Binding-site contacts:
Ligand atom C contacts residue GLN577 of chain 1.A at 3.3 Å.
Ligand atom CBF contacts residue ASP581 of chain 1.A at 4.0 Å.
Ligand atom CAA contacts residue THR608 of chain 1.C at 4.1 Å.
Ligand atom OAG contacts residue THR608 of chain 1.C at 3.0 Å (h-bond).
Ligand atom CBE contacts residue ASP581 of chain 1.B at 3.6 Å.
Ligand atom CAW contacts residue GLY579 of chain 1.A at 3.9 Å.
Ligand atom C contacts residue GLN577 of chain 1.D at 3.9 Å.
Ligand atom CA contacts residue GLN577 of chain 1.B at 3.8 Å.
Ligand atom CAX contacts residue GLY579 of chain 1.C at 3.8 Å.
Ligand atom CAU contacts residue GLN577 of chain 1.D at 3.7 Å.
Ligand atom NAT contacts residue GLN577 of chain 1.B at 3.9 Å.
Ligand atom O contacts residue GLN577 of chain 1.D at 3.4 Å (h-bond).
Ligand atom NAT contacts residue GLN577 of chain 1.C at 3.8 Å.
Ligand atom CBG contacts residue ASP581 of chain 1.D at 3.6 Å.
Ligand atom CB contacts residue GLN577 of chain 1.D at 3.7 Å.
Ligand atom CA contacts residue GLN577 of chain 1.C at 4.1 Å.
Ligand atom OAH contacts residue THR608 of chain 1.A at 3.9 Å.
Ligand atom O contacts residue GLN577 of chain 1.A at 2.2 Å.
Ligand atom OD1 contacts residue GLN577 of chain 1.D at 2.5 Å (h-bond).
Ligand atom CAU contacts residue GLN577 of chain 1.B at 3.6 Å.
Ligand atom NAT contacts residue GLN577 of chain 1.A at 4.0 Å.
Ligand atom CB contacts residue GLN577 of chain 1.C at 3.3 Å.
Ligand atom NAT contacts residue GLN577 of chain 1.D at 3.8 Å.
Ligand atom CAV contacts residue GLN577 of chain 1.B at 3.7 Å.
Ligand atom CAU contacts residue GLN577 of chain 1.A at 3.6 Å.
Ligand atom CAF contacts residue THR608 of chain 1.C at 3.9 Å.
Ligand atom CAY contacts residue GLY579 of chain 1.A at 3.4 Å.
Ligand atom NBH contacts residue ASP581 of chain 1.B at 3.6 Å (salt-bridge).
Ligand atom CAW contacts residue GLN577 of chain 1.B at 4.0 Å.
Ligand atom CG contacts residue GLN577 of chain 1.D at 3.4 Å.
Ligand atom CBE contacts residue ASP581 of chain 1.D at 3.5 Å.
Ligand atom CBG contacts residue ASP581 of chain 1.B at 3.0 Å.
Ligand atom OD1 contacts residue ILE604 of chain 1.D at 3.9 Å.
Ligand atom CBF contacts residue ASP581 of chain 1.D at 3.7 Å.
Ligand atom CAV contacts residue GLN577 of chain 1.D at 3.6 Å.
Ligand atom NBH contacts residue ASP581 of chain 1.D at 4.2 Å.
Ligand atom NBD contacts residue ASP581 of chain 1.B at 3.8 Å.
Ligand atom CBF contacts residue ASP581 of chain 1.B at 2.8 Å.
Ligand atom N contacts residue GLN577 of chain 1.D at 4.0 Å.
Ligand atom NAZ contacts residue GLY579 of chain 1.C at 3.9 Å.

Sequence of chain 1.D:
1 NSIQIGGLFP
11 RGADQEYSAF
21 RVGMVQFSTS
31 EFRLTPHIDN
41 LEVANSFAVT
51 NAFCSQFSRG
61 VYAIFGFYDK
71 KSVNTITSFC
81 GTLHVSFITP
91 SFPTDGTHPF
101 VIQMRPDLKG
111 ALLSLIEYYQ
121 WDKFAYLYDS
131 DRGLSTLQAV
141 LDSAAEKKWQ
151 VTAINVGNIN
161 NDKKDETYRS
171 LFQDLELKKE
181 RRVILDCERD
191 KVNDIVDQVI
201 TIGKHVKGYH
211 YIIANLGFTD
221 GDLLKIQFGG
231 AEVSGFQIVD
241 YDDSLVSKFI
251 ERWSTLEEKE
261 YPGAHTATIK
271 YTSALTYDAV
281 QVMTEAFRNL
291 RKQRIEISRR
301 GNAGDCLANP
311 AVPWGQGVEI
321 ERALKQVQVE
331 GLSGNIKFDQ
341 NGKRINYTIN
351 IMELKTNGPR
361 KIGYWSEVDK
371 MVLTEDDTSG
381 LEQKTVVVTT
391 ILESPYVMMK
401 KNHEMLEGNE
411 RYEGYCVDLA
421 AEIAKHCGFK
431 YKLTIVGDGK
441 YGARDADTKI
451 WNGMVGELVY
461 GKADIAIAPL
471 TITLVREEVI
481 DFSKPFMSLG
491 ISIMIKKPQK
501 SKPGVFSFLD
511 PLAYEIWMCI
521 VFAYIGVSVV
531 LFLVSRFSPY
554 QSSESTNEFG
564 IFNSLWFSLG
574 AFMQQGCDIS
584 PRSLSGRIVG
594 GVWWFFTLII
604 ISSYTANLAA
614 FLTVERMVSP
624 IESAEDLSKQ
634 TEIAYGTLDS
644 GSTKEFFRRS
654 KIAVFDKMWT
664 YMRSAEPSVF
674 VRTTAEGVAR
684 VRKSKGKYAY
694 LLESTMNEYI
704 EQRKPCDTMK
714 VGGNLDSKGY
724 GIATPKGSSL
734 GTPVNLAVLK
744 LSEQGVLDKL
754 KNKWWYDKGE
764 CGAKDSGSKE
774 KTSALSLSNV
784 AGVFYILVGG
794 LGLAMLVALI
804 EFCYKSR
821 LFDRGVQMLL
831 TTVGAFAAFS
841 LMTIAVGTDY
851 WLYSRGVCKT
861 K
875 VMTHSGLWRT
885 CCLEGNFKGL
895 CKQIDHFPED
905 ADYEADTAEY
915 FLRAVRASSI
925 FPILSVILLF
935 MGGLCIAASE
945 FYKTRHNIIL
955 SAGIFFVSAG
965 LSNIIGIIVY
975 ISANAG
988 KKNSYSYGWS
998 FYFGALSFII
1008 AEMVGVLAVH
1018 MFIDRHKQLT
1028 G

Sequence of chain 1.A:
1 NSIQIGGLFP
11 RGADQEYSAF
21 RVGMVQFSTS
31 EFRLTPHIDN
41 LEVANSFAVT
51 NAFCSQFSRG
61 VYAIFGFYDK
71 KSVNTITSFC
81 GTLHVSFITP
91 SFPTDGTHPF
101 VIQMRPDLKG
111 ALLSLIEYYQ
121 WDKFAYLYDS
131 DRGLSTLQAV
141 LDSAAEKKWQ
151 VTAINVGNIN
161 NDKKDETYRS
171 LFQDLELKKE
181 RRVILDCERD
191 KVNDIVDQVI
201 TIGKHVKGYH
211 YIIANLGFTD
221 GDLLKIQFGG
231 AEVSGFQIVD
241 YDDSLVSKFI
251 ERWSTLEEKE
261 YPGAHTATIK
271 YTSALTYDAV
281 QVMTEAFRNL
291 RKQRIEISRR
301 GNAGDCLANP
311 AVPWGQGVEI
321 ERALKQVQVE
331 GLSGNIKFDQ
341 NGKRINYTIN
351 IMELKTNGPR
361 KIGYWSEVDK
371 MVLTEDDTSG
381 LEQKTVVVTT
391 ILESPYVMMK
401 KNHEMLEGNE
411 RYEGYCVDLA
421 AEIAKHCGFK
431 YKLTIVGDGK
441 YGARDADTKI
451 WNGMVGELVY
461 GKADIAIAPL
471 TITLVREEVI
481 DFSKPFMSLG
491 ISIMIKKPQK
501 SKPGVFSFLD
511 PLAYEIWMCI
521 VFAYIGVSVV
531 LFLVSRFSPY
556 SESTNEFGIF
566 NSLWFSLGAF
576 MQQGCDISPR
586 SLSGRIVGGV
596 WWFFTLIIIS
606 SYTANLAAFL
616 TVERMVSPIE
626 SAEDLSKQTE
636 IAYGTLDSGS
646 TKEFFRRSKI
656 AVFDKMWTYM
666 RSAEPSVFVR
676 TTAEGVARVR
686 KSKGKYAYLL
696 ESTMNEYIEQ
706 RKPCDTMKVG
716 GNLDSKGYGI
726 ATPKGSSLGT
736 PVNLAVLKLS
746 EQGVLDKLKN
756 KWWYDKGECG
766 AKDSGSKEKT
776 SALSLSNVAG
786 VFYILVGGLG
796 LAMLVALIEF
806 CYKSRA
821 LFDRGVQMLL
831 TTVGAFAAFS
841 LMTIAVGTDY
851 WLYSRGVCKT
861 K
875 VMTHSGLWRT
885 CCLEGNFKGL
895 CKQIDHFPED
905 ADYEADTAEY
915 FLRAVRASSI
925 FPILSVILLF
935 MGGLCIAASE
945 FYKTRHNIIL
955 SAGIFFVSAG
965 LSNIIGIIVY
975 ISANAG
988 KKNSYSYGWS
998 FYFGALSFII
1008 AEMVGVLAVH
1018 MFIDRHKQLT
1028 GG

Sequence of chain 1.B:
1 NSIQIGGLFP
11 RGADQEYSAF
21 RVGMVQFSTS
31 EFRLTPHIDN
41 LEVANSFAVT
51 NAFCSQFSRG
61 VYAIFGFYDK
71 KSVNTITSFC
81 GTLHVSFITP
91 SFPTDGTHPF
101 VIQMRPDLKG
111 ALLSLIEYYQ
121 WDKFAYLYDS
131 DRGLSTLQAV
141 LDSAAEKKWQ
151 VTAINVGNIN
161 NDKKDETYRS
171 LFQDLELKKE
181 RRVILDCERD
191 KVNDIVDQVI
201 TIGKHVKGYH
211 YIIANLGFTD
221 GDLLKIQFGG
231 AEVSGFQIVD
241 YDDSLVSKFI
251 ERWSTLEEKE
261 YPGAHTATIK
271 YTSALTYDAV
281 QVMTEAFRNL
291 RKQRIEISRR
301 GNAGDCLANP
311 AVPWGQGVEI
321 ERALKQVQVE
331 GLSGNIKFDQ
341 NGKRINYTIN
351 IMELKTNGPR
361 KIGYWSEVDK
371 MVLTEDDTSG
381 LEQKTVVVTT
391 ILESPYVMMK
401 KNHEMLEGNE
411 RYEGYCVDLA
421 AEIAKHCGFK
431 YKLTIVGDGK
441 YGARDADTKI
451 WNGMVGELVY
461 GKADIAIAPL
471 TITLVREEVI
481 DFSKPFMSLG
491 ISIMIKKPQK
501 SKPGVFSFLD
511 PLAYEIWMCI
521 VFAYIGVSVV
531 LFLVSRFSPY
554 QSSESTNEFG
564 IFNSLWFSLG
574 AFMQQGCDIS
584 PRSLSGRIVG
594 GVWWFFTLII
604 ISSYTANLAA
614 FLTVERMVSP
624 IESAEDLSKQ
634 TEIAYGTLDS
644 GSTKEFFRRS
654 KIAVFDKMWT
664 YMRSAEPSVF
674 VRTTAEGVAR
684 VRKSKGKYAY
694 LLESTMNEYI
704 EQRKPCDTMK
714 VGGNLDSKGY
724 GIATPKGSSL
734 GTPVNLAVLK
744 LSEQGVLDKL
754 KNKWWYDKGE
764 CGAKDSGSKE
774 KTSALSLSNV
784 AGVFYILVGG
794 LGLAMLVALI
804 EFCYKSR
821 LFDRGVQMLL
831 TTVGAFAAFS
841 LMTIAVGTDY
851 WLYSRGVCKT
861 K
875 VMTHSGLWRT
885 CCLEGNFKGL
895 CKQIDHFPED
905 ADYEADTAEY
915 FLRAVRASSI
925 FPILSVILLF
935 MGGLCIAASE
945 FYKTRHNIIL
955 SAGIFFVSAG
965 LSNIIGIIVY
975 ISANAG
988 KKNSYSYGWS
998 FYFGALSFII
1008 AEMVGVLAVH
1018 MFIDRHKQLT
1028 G

A small-molecule ligand and the protein it binds are described below.
Small molecule (SMILES): [H]/N=C(\N)NCCC[C@H](N)C(=O)NCCCNCCCNCCCCCNC(=O)[C@H](CC(N)=O)NC(=O)Cc1ccc(O)cc1O

Sequence of chain 1.C:
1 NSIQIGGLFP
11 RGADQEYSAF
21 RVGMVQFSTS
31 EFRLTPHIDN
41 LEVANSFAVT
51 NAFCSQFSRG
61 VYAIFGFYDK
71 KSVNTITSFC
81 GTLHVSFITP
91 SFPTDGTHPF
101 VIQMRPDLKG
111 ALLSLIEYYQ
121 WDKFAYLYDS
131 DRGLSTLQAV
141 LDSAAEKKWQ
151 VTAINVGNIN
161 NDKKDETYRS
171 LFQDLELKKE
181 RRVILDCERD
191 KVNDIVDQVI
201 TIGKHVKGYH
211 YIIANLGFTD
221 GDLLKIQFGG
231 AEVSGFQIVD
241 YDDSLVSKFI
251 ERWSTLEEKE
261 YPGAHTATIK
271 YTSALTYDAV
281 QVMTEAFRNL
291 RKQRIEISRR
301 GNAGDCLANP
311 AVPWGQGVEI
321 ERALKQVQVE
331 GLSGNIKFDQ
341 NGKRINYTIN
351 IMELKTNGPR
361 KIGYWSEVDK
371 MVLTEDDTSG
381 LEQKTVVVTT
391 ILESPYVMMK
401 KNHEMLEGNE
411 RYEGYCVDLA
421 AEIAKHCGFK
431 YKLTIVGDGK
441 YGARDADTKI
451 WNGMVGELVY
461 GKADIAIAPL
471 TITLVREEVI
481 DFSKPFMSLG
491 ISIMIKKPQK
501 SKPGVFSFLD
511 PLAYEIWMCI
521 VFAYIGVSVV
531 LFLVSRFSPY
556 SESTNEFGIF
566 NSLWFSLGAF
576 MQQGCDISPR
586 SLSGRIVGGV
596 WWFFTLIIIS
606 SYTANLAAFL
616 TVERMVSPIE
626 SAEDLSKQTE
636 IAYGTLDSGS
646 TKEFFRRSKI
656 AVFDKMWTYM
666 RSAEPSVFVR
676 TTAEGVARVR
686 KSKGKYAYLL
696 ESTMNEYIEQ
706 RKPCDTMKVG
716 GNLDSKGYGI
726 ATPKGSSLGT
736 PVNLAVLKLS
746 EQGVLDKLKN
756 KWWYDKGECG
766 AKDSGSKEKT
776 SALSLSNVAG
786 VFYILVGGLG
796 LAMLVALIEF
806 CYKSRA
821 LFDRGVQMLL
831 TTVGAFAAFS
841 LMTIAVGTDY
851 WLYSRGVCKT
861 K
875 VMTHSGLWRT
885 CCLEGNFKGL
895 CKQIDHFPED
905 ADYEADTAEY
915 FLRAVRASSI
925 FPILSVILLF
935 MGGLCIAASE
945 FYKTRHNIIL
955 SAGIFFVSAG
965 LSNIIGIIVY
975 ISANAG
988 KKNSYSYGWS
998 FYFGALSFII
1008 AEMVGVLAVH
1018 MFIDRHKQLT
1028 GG